This protein binds this small molecule.
Small molecule (SMILES): CC(=O)N[C@H]1[C@H](O[C@H]2[C@H](O)[C@@H](NC(C)=O)CO[C@@H]2CO)O[C@H](CO)[C@@H](O)[C@@H]1O

Binding-site contacts:
Ligand atom O7 contacts residue GLN1058 of chain 1.C at 3.6 Å.
Ligand atom O6 contacts residue LEU909 of chain 1.C at 3.7 Å.
Ligand atom C5 contacts residue ASN704 of chain 1.C at 3.6 Å.
Ligand atom C7 contacts residue LEU909 of chain 1.C at 4.4 Å (hydrophobic).
Ligand atom C3 contacts residue ASN704 of chain 1.C at 3.8 Å.
Ligand atom O5 contacts residue ASN704 of chain 1.C at 2.3 Å (h-bond).
Ligand atom O6 contacts residue GLN913 of chain 1.C at 3.4 Å (h-bond).
Ligand atom C7 contacts residue ASN704 of chain 1.C at 3.5 Å.
Ligand atom C2 contacts residue ASN704 of chain 1.C at 2.5 Å.
Ligand atom O4 contacts residue LEU909 of chain 1.C at 4.2 Å.
Ligand atom C6 contacts residue LEU909 of chain 1.C at 4.4 Å (hydrophobic).
Ligand atom C4 contacts residue ASN704 of chain 1.C at 4.2 Å.
Ligand atom O7 contacts residue ASN704 of chain 1.C at 3.6 Å.
Ligand atom O7 contacts residue LEU909 of chain 1.C at 3.9 Å.
Ligand atom C1 contacts residue ASN704 of chain 1.C at 1.4 Å.
Ligand atom C5 contacts residue LEU909 of chain 1.C at 4.0 Å (hydrophobic).
Ligand atom N2 contacts residue ASN704 of chain 1.C at 2.9 Å (h-bond).

Sequence of chain 1.C:
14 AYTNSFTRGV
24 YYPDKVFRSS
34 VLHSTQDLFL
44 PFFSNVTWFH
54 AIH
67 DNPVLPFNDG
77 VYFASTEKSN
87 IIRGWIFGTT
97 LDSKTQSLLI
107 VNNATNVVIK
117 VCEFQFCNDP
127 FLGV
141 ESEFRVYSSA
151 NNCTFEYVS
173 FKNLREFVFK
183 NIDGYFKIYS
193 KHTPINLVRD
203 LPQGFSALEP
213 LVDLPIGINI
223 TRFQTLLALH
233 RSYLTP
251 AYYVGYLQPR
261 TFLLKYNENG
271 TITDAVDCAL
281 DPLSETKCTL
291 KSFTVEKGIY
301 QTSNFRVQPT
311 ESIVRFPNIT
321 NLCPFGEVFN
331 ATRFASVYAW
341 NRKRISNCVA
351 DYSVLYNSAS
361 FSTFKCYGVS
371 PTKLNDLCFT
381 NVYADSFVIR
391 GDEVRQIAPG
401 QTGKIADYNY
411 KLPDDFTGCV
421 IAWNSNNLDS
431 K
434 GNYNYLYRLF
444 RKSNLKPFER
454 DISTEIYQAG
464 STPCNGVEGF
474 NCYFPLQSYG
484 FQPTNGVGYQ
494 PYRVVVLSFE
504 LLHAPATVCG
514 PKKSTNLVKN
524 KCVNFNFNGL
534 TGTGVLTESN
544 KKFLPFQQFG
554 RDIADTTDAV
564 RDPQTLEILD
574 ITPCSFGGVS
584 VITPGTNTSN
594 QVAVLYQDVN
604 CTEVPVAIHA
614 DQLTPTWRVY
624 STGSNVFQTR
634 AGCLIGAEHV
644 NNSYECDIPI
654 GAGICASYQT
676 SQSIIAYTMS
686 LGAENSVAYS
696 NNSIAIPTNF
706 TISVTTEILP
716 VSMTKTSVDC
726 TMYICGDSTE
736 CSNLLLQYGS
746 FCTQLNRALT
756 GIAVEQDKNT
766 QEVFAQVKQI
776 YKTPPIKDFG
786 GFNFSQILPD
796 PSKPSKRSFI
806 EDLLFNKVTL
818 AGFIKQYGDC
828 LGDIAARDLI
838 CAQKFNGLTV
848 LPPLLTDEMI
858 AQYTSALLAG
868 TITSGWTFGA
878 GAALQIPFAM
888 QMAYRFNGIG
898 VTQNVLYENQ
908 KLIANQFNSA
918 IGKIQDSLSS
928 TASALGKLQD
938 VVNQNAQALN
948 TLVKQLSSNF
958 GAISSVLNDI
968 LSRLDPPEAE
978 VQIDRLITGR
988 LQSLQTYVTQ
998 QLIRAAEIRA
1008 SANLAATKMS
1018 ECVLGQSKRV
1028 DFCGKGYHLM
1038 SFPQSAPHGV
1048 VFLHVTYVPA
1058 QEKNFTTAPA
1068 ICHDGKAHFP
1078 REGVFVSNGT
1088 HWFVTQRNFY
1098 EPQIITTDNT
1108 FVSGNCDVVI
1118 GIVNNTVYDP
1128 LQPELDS